This small molecule binds to this protein.
Small molecule (SMILES): Nc1ncnc2c1ncn2[C@H]1C[C@H](O)[C@@H](COP(=O)(O)O)O1

Binding-site contacts:
Ligand atom N1 contacts residue VAL420 of chain 2.A at 3.7 Å.
Ligand atom N7 contacts residue ASN609 of chain 2.A at 3.8 Å.
Ligand atom N1 contacts residue PRO631 of chain 2.A at 3.5 Å (h-bond).
Ligand atom C2 contacts residue GLY639 of chain 2.A at 3.1 Å.
Ligand atom C6 contacts residue PRO421 of chain 2.A at 4.1 Å (hydrophobic).
Ligand atom N6 contacts residue GLY639 of chain 2.A at 3.6 Å (h-bond).
Ligand atom N3 contacts residue PRO631 of chain 2.A at 3.6 Å.
Ligand atom C6 contacts residue PRO631 of chain 2.A at 3.9 Å (hydrophobic).
Ligand atom N1 contacts residue PRO421 of chain 2.A at 4.3 Å.
Ligand atom N1 contacts residue PHE638 of chain 2.A at 4.3 Å.
Ligand atom N1 contacts residue GLY639 of chain 2.A at 3.1 Å (h-bond).
Ligand atom C5 contacts residue PRO421 of chain 2.A at 4.1 Å (hydrophobic).
Ligand atom N9 contacts residue HIS630 of chain 2.A at 4.2 Å.
Ligand atom N6 contacts residue GLY637 of chain 2.A at 3.7 Å.
Ligand atom C2 contacts residue PRO631 of chain 2.A at 3.3 Å (hydrophobic).
Ligand atom C4 contacts residue PRO421 of chain 2.A at 4.3 Å (hydrophobic).
Ligand atom C8 contacts residue HIS630 of chain 2.A at 3.3 Å.
Ligand atom N7 contacts residue PRO421 of chain 2.A at 4.2 Å.
Ligand atom C2 contacts residue VAL420 of chain 2.A at 4.3 Å (hydrophobic).
Ligand atom C2 contacts residue ILE622 of chain 2.A at 4.5 Å (hydrophobic).
Ligand atom N7 contacts residue HIS630 of chain 2.A at 4.1 Å.
Ligand atom C5 contacts residue SER632 of chain 2.A at 4.1 Å.
Ligand atom C1' contacts residue PRO631 of chain 2.A at 4.3 Å (hydrophobic).
Ligand atom C5 contacts residue PRO631 of chain 2.A at 4.2 Å (hydrophobic).
Ligand atom C4 contacts residue PRO631 of chain 2.A at 4.0 Å (hydrophobic).
Ligand atom N6 contacts residue PHE638 of chain 2.A at 3.9 Å.
Ligand atom C6 contacts residue VAL420 of chain 2.A at 4.0 Å (hydrophobic).
Ligand atom N9 contacts residue PRO421 of chain 2.A at 4.4 Å.
Ligand atom N6 contacts residue SER632 of chain 2.A at 3.3 Å (h-bond).
Ligand atom C6 contacts residue SER632 of chain 2.A at 3.9 Å.
Ligand atom N3 contacts residue GLY639 of chain 2.A at 4.3 Å.
Ligand atom C1' contacts residue HIS630 of chain 2.A at 4.0 Å.
Ligand atom C8 contacts residue PRO421 of chain 2.A at 4.3 Å (hydrophobic).
Ligand atom C6 contacts residue GLY639 of chain 2.A at 3.8 Å.
Ligand atom C2' contacts residue HIS630 of chain 2.A at 3.2 Å.
Ligand atom C3' contacts residue HIS630 of chain 2.A at 4.4 Å.
Ligand atom N7 contacts residue SER632 of chain 2.A at 4.1 Å.
Ligand atom N6 contacts residue VAL420 of chain 2.A at 4.0 Å.
Ligand atom C2 contacts residue PRO421 of chain 2.A at 4.5 Å (hydrophobic).

Sequence of chain 2.A:
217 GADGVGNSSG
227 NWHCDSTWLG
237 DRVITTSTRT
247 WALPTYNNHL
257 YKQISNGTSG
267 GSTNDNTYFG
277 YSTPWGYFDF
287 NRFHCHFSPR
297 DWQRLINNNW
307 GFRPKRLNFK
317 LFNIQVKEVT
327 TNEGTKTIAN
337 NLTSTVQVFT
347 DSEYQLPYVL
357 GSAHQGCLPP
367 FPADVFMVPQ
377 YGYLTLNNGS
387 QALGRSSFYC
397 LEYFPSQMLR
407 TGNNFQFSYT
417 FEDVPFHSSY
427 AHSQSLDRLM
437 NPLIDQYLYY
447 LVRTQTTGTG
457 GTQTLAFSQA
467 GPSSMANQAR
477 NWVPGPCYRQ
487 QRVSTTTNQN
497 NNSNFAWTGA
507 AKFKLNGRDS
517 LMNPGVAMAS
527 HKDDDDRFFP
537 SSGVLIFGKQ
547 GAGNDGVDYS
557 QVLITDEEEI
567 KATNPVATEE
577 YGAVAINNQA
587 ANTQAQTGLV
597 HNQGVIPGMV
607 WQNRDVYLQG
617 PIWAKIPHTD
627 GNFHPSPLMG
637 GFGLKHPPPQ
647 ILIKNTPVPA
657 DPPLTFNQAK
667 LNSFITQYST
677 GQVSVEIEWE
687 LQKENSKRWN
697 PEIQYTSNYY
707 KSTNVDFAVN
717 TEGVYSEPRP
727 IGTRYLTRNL